Sequence of chain 2.A:
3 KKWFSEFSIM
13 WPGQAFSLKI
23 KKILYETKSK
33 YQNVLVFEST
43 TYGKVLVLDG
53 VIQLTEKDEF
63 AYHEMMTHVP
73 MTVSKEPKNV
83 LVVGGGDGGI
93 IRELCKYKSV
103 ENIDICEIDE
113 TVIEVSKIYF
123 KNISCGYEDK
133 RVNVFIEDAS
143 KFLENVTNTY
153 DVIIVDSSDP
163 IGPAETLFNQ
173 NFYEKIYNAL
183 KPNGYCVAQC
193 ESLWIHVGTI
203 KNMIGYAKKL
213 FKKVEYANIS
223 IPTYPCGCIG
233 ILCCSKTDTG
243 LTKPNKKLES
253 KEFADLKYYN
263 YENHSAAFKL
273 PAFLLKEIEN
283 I

The protein below binds the small molecule below.
Small molecule (SMILES): NCCCNC1CCC(N)CC1

Binding-site contacts:
Ligand atom N2 contacts residue GLN55 of chain 2.A at 3.9 Å.
Ligand atom C5 contacts residue ILE54 of chain 2.A at 3.8 Å (hydrophobic).
Ligand atom C1 contacts residue ASP158 of chain 2.A at 3.9 Å.
Ligand atom C2 contacts residue GLN55 of chain 2.A at 3.5 Å.
Ligand atom C1 contacts residue GLN55 of chain 2.A at 3.4 Å.
Ligand atom N1 contacts residue ASP89 of chain 2.A at 2.7 Å (salt-bridge).
Ligand atom C7 contacts residue ILE54 of chain 2.A at 3.9 Å (hydrophobic).
Ligand atom C1 contacts residue HIS65 of chain 2.A at 3.5 Å.
Ligand atom C5 contacts residue GLN55 of chain 2.A at 3.1 Å.
Ligand atom N1 contacts residue MTA1 of chain 2.D at 3.7 Å.
Ligand atom C1 contacts residue ASP89 of chain 2.A at 3.5 Å.
Ligand atom C6 contacts residue ASP161 of chain 2.A at 3.5 Å.
Ligand atom N1 contacts residue ASP158 of chain 2.A at 2.9 Å (salt-bridge).
Ligand atom C3 contacts residue TYR64 of chain 2.A at 3.6 Å (hydrophobic).
Ligand atom C7 contacts residue ASP161 of chain 2.A at 3.8 Å.
Ligand atom N3 contacts residue VAL53 of chain 2.A at 3.7 Å.
Ligand atom C2 contacts residue ASP158 of chain 2.A at 3.6 Å.
Ligand atom N2 contacts residue SER159 of chain 2.A at 3.0 Å (h-bond).
Ligand atom C9 contacts residue ILE231 of chain 2.A at 3.6 Å (hydrophobic).
Ligand atom C3 contacts residue ASP158 of chain 2.A at 3.3 Å.
Ligand atom N2 contacts residue ASP158 of chain 2.A at 3.5 Å (salt-bridge).
Ligand atom N2 contacts residue TYR64 of chain 2.A at 3.8 Å.
Ligand atom N2 contacts residue TYR226 of chain 2.A at 3.9 Å.
Ligand atom C6 contacts residue ILE54 of chain 2.A at 3.6 Å (hydrophobic).
Ligand atom C1 contacts residue TYR226 of chain 2.A at 3.5 Å (hydrophobic).
Ligand atom C7 contacts residue TYR226 of chain 2.A at 3.8 Å (hydrophobic).
Ligand atom C4 contacts residue SER159 of chain 2.A at 3.3 Å.
Ligand atom N3 contacts residue ASP161 of chain 2.A at 3.0 Å (salt-bridge).
Ligand atom C3 contacts residue TYR226 of chain 2.A at 2.9 Å (hydrophobic).
Ligand atom C6 contacts residue VAL53 of chain 2.A at 3.8 Å (hydrophobic).
Ligand atom C9 contacts residue TYR226 of chain 2.A at 3.7 Å (hydrophobic).
Ligand atom C8 contacts residue ILE231 of chain 2.A at 3.4 Å (hydrophobic).
Ligand atom C1 contacts residue TYR64 of chain 2.A at 4.0 Å (hydrophobic).
Ligand atom N1 contacts residue HIS65 of chain 2.A at 2.9 Å (h-bond).
Ligand atom C4 contacts residue GLN55 of chain 2.A at 3.9 Å.
Ligand atom C2 contacts residue MTA1 of chain 2.D at 3.5 Å.
Ligand atom C2 contacts residue TYR226 of chain 2.A at 3.6 Å (hydrophobic).
Ligand atom C3 contacts residue GLN55 of chain 2.A at 3.9 Å.
Ligand atom C6 contacts residue GLN55 of chain 2.A at 3.7 Å.
Ligand atom C5 contacts residue TYR226 of chain 2.A at 4.0 Å (hydrophobic).